Sequence of chain 1.B:
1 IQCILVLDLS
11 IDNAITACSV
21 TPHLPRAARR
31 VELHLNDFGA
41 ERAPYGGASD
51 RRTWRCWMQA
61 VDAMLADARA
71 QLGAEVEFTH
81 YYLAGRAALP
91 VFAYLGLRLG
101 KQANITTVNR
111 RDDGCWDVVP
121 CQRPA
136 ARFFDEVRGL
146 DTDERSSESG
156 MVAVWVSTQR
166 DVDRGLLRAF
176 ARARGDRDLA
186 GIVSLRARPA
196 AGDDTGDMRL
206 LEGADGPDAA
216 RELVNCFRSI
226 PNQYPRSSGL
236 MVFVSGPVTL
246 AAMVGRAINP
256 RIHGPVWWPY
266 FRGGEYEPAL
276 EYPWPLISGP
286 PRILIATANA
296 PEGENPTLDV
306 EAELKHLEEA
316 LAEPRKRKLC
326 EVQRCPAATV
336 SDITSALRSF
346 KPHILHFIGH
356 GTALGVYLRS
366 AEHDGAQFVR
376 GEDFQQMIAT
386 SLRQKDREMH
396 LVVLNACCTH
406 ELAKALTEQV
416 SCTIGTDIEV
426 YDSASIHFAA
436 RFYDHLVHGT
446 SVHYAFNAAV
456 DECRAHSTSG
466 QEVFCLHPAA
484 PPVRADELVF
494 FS

Sequence of chain 1.C:
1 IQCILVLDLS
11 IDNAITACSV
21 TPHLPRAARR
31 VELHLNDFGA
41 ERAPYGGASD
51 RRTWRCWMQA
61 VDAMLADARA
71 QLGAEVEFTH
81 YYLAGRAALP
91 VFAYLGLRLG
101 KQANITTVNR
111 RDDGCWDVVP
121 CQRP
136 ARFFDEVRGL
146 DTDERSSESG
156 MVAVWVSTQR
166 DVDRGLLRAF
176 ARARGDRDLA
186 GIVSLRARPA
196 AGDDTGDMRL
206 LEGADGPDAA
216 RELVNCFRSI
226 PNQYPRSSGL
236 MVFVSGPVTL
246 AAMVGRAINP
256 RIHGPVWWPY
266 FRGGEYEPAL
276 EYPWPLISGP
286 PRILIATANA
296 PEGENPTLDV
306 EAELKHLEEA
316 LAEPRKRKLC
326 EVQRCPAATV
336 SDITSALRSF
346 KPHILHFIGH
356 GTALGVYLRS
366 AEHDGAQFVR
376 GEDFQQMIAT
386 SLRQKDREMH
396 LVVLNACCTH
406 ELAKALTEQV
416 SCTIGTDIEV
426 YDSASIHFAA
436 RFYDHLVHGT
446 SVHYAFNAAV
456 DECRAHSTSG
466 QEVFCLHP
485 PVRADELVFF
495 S

Binding-site contacts:
Ligand atom O3' contacts residue VAL243 of chain 1.C at 3.4 Å.
Ligand atom O4' contacts residue GLY241 of chain 1.C at 3.5 Å.
Ligand atom O2' contacts residue ARG86 of chain 1.C at 3.3 Å.
Ligand atom O2' contacts residue ASP112 of chain 1.C at 2.7 Å (salt-bridge).
Ligand atom OP1 contacts residue ARG256 of chain 1.B at 3.0 Å (salt-bridge).
Ligand atom OP1 contacts residue GLN102 of chain 1.B at 3.2 Å (h-bond).
Ligand atom C5' contacts residue GLY241 of chain 1.C at 3.4 Å.
Ligand atom C5' contacts residue GLN164 of chain 1.C at 3.3 Å.
Ligand atom OP2 contacts residue ASN109 of chain 1.C at 2.5 Å (h-bond).
Ligand atom C8 contacts residue ARG256 of chain 1.B at 3.2 Å.
Ligand atom C8 contacts residue VAL239 of chain 1.C at 3.3 Å (hydrophobic).
Ligand atom C5 contacts residue GLN102 of chain 1.B at 3.1 Å.
Ligand atom C6 contacts residue GLN102 of chain 1.B at 3.1 Å.
Ligand atom N9 contacts residue SER240 of chain 1.C at 3.5 Å (h-bond).
Ligand atom O4' contacts residue PRO242 of chain 1.C at 3.3 Å (h-bond).
Ligand atom C2 contacts residue GLN102 of chain 1.B at 3.2 Å.
Ligand atom N1 contacts residue GLN102 of chain 1.B at 3.1 Å (h-bond).
Ligand atom OP1 contacts residue ASN254 of chain 1.B at 3.5 Å (h-bond).
Ligand atom N7 contacts residue ARG256 of chain 1.B at 2.5 Å (salt-bridge).
Ligand atom C4 contacts residue SER240 of chain 1.C at 3.1 Å.
Ligand atom N6 contacts residue LEU206 of chain 1.C at 3.3 Å (h-bond).
Ligand atom C4 contacts residue GLN102 of chain 1.B at 3.2 Å.
Ligand atom N3 contacts residue GLN102 of chain 1.B at 3.3 Å (h-bond).
Ligand atom C4' contacts residue ALA87 of chain 1.C at 3.3 Å (hydrophobic).
Ligand atom N6 contacts residue TYR271 of chain 1.C at 3.2 Å (h-bond).
Ligand atom C5 contacts residue SER240 of chain 1.C at 3.1 Å.
Ligand atom N3 contacts residue SER240 of chain 1.C at 3.4 Å (h-bond).
Ligand atom N6 contacts residue TRP160 of chain 1.C at 3.4 Å.
Ligand atom N3 contacts residue PRO242 of chain 1.C at 3.4 Å.
Ligand atom O2' contacts residue ALA87 of chain 1.C at 3.5 Å (h-bond).
Ligand atom C5 contacts residue PHE266 of chain 1.C at 3.3 Å (hydrophobic).
Ligand atom N6 contacts residue TYR45 of chain 1.C at 3.3 Å.
Ligand atom C2' contacts residue ARG223 of chain 1.B at 3.4 Å.
Ligand atom C6 contacts residue PHE266 of chain 1.C at 3.5 Å (hydrophobic).
Ligand atom O2' contacts residue ARG223 of chain 1.B at 2.2 Å (salt-bridge).
Ligand atom O4' contacts residue ALA87 of chain 1.C at 3.2 Å (h-bond).
Ligand atom N1 contacts residue LEU206 of chain 1.C at 3.2 Å (h-bond).
Ligand atom O3' contacts residue GLN164 of chain 1.C at 2.9 Å (h-bond).
Ligand atom N6 contacts residue ASP117 of chain 1.C at 2.5 Å (salt-bridge).
Ligand atom N7 contacts residue TYR271 of chain 1.C at 3.0 Å (h-bond).

The protein below binds the small molecule below.
Small molecule (SMILES): Nc1ncnc2c1ncn2[C@@H]1O[C@H](CO[P](=O)(O)O[C@H]2[C@@H](O)[C@H](n3cnc4c(N)ncnc43)O[C@@H]2CO[P](=O)(O)O[C@H]2[C@@H](O)[C@H](n3cnc4c(N)ncnc43)O[C@@H]2CO)[C@@H](O)[C@H]1O